Sequence of chain 1.F:
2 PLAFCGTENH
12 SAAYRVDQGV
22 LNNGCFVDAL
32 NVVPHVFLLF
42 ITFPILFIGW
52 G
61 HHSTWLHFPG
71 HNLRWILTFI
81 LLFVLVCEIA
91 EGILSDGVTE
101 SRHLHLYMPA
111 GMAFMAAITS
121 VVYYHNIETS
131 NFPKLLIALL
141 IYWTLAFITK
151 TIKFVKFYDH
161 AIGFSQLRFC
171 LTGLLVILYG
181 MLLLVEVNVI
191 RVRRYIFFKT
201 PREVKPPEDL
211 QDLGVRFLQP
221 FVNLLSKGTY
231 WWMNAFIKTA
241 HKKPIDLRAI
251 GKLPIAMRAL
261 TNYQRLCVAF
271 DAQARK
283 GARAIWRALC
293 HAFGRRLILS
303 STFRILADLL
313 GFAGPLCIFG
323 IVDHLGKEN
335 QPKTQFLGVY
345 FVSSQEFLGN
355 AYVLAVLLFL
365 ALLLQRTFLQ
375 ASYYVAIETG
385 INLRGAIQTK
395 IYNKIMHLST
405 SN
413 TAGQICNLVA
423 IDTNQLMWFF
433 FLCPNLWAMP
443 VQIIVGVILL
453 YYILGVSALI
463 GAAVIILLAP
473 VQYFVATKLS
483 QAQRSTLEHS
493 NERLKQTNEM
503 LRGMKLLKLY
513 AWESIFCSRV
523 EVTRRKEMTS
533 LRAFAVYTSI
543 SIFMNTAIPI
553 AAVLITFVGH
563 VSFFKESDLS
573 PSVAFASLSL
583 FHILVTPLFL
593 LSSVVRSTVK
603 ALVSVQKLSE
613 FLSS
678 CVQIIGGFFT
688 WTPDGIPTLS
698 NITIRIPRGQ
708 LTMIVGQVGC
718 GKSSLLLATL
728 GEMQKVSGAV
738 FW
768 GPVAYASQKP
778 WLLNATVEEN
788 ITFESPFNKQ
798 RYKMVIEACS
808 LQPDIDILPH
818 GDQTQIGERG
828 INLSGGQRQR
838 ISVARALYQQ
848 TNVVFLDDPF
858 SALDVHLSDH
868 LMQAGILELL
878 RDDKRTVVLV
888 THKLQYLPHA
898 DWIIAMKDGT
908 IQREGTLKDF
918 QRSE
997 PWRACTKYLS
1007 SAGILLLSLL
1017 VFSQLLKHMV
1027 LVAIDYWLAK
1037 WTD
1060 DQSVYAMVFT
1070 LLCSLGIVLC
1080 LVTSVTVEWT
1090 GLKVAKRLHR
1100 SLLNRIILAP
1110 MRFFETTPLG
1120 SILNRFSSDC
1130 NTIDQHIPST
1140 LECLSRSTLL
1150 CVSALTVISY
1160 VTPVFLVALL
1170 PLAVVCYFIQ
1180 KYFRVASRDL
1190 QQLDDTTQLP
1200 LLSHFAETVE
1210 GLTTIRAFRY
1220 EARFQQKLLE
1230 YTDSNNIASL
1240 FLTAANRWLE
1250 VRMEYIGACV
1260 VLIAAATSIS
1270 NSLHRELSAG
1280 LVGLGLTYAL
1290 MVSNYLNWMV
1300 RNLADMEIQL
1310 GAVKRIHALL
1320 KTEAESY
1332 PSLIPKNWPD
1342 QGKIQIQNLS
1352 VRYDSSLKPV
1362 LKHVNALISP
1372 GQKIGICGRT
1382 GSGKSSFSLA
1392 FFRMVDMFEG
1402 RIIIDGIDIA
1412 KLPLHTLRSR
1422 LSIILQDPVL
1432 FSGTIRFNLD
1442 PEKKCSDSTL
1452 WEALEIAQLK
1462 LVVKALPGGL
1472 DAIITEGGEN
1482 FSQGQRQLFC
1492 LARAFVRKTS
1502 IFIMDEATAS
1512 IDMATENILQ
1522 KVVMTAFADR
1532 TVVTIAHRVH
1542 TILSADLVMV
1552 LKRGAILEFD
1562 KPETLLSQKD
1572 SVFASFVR

Sequence of chain 1.C:
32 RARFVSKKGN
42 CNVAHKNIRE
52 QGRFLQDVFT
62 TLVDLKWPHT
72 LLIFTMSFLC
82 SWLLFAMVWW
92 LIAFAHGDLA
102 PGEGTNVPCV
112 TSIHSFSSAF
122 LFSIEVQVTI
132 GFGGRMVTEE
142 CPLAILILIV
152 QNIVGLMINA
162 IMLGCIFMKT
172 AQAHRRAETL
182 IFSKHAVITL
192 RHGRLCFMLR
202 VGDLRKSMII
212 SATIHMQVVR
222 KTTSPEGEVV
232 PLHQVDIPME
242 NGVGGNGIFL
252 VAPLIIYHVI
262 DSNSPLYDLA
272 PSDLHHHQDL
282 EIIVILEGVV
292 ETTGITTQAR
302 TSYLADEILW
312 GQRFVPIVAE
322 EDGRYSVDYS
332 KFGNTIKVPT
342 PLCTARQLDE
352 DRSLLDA

Sequence of chain 1.E:
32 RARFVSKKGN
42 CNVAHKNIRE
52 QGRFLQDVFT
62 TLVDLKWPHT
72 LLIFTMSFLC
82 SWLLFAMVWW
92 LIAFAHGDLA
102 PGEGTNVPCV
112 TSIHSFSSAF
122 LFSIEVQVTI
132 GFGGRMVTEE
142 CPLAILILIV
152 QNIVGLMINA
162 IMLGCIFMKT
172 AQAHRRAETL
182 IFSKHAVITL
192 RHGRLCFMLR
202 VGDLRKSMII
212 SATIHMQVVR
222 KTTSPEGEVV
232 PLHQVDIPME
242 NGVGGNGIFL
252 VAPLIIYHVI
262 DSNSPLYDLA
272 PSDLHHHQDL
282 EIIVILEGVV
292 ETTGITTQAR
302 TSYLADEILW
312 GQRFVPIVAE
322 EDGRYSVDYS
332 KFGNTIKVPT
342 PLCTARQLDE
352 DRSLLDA

Binding-site contacts:
Ligand atom C6 contacts residue TYR330 of chain 1.C at 3.8 Å (hydrophobic).
Ligand atom N6 contacts residue ARG50 of chain 1.E at 3.4 Å (salt-bridge).
Ligand atom C5' contacts residue PHE183 of chain 1.C at 3.4 Å (hydrophobic).
Ligand atom O1A contacts residue LYS185 of chain 1.C at 3.3 Å.
Ligand atom O2B contacts residue LYS185 of chain 1.C at 3.7 Å.
Ligand atom O5' contacts residue PHE333 of chain 1.C at 3.9 Å.
Ligand atom O3B contacts residue ARG50 of chain 1.E at 3.4 Å (salt-bridge).
Ligand atom C2 contacts residue ILE49 of chain 1.E at 3.9 Å (hydrophobic).
Ligand atom N6 contacts residue ASN48 of chain 1.E at 2.6 Å (h-bond).
Ligand atom S1G contacts residue GLU203 of chain 1.F at 2.9 Å (salt-bridge).
Ligand atom N6 contacts residue TYR330 of chain 1.C at 3.2 Å (h-bond).
Ligand atom C5 contacts residue ARG50 of chain 1.E at 3.6 Å.
Ligand atom O3B contacts residue LYS205 of chain 1.F at 3.8 Å.
Ligand atom C6 contacts residue ARG50 of chain 1.E at 3.3 Å.
Ligand atom C6 contacts residue ASN48 of chain 1.E at 3.6 Å.
Ligand atom O1A contacts residue GLY334 of chain 1.C at 3.9 Å.
Ligand atom N9 contacts residue ARG50 of chain 1.E at 3.7 Å.
Ligand atom O2' contacts residue ARG54 of chain 1.E at 3.7 Å.
Ligand atom C2 contacts residue ARG50 of chain 1.E at 3.1 Å.
Ligand atom N7 contacts residue ARG50 of chain 1.E at 2.8 Å (salt-bridge).
Ligand atom C5' contacts residue LYS185 of chain 1.C at 3.5 Å.
Ligand atom C2' contacts residue ARG50 of chain 1.E at 3.8 Å.
Ligand atom O1B contacts residue LYS185 of chain 1.C at 3.3 Å.
Ligand atom C2 contacts residue ARG54 of chain 1.E at 3.9 Å.
Ligand atom O2A contacts residue GLY334 of chain 1.C at 2.9 Å (h-bond).
Ligand atom C4' contacts residue PHE183 of chain 1.C at 3.4 Å (hydrophobic).
Ligand atom N3 contacts residue ARG50 of chain 1.E at 3.7 Å.
Ligand atom N1 contacts residue ARG50 of chain 1.E at 2.7 Å (salt-bridge).
Ligand atom S1G contacts residue ARG50 of chain 1.E at 3.3 Å (salt-bridge).
Ligand atom N6 contacts residue ILE49 of chain 1.E at 3.9 Å.
Ligand atom C8 contacts residue ARG50 of chain 1.E at 3.0 Å.
Ligand atom N1 contacts residue ASN48 of chain 1.E at 3.9 Å.
Ligand atom N1 contacts residue ILE49 of chain 1.E at 3.3 Å.
Ligand atom C5 contacts residue TYR330 of chain 1.C at 3.7 Å (hydrophobic).
Ligand atom N3 contacts residue ARG54 of chain 1.E at 3.6 Å (salt-bridge).
Ligand atom C1' contacts residue ILE182 of chain 1.C at 3.9 Å (hydrophobic).
Ligand atom N7 contacts residue TYR330 of chain 1.C at 3.4 Å (h-bond).
Ligand atom C2 contacts residue LEU205 of chain 1.C at 3.8 Å (hydrophobic).
Ligand atom O3A contacts residue ARG50 of chain 1.E at 3.7 Å.
Ligand atom O3' contacts residue LYS39 of chain 1.C at 3.7 Å.

This small molecule binds to this protein.
Small molecule (SMILES): Nc1ncnc2c1ncn2[C@@H]1O[C@H](COP(=O)(O)OP(=O)(O)OP(O)(O)=S)[C@@H](O)[C@H]1O